Sequence of chain 1.C:
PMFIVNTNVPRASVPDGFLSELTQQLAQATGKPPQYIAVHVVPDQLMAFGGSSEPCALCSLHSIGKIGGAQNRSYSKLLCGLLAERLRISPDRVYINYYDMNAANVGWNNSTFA

Binding-site contacts:
Ligand atom C09 contacts residue LYS32 of chain 1.C at 3.2 Å.
Ligand atom C05 contacts residue ILE64 of chain 1.C at 3.8 Å (hydrophobic).
Ligand atom N03 contacts residue TYR36 of chain 1.C at 3.3 Å (h-bond).
Ligand atom C09 contacts residue ILE64 of chain 1.C at 3.7 Å (hydrophobic).
Ligand atom N03 contacts residue PRO1 of chain 1.C at 2.4 Å (h-bond).
Ligand atom S01 contacts residue SER63 of chain 1.C at 4.1 Å.
Ligand atom C07 contacts residue PHE113 of chain 1.C at 3.7 Å (hydrophobic).
Ligand atom S01 contacts residue PRO1 of chain 1.C at 2.6 Å (h-bond).
Ligand atom C10 contacts residue ILE64 of chain 1.C at 3.9 Å (hydrophobic).
Ligand atom C02 contacts residue TYR95 of chain 1.B at 4.4 Å (hydrophobic).
Ligand atom S01 contacts residue MET2 of chain 1.C at 3.6 Å.
Ligand atom C04 contacts residue TYR36 of chain 1.C at 4.1 Å (hydrophobic).
Ligand atom C10 contacts residue LYS32 of chain 1.C at 3.6 Å.
Ligand atom C06 contacts residue PHE113 of chain 1.C at 3.5 Å (hydrophobic).
Ligand atom C07 contacts residue ILE64 of chain 1.C at 3.8 Å (hydrophobic).
Ligand atom C04 contacts residue TYR95 of chain 1.B at 3.5 Å (hydrophobic).
Ligand atom N03 contacts residue TYR95 of chain 1.B at 3.7 Å.
Ligand atom C04 contacts residue PHE113 of chain 1.C at 3.9 Å (hydrophobic).
Ligand atom C06 contacts residue ILE64 of chain 1.C at 3.6 Å (hydrophobic).
Ligand atom C08 contacts residue LYS32 of chain 1.C at 4.4 Å.
Ligand atom S01 contacts residue HIS62 of chain 1.C at 3.9 Å.
Ligand atom C06 contacts residue TYR36 of chain 1.C at 4.2 Å (hydrophobic).
Ligand atom C04 contacts residue PRO1 of chain 1.C at 3.7 Å (hydrophobic).
Ligand atom C02 contacts residue MET2 of chain 1.C at 4.2 Å (hydrophobic).
Ligand atom C10 contacts residue PRO1 of chain 1.C at 4.4 Å (hydrophobic).
Ligand atom C04 contacts residue ILE64 of chain 1.C at 4.4 Å (hydrophobic).
Ligand atom C08 contacts residue ILE64 of chain 1.C at 4.1 Å (hydrophobic).
Ligand atom C05 contacts residue TYR36 of chain 1.C at 4.3 Å (hydrophobic).
Ligand atom C02 contacts residue TYR36 of chain 1.C at 3.8 Å (hydrophobic).
Ligand atom C05 contacts residue PHE113 of chain 1.C at 4.2 Å (hydrophobic).
Ligand atom C02 contacts residue PRO1 of chain 1.C at 1.3 Å (hydrophobic).
Ligand atom S01 contacts residue ILE64 of chain 1.C at 4.1 Å.

Sequence of chain 1.B:
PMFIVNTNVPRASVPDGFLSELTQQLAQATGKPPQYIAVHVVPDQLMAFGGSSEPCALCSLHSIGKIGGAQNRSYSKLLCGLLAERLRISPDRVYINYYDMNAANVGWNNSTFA

The protein below binds the small molecule below.
Small molecule (SMILES): S=CNCc1ccccc1